Sequence of chain 1.A:
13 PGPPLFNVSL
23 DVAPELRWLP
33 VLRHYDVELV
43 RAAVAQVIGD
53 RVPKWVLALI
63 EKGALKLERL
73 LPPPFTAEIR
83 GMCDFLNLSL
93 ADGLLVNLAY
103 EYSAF

Binding-site contacts:
Ligand atom N2 contacts residue ASN19 of chain 1.A at 2.9 Å (h-bond).
Ligand atom C1 contacts residue GLN35 of chain 1.B at 4.3 Å.
Ligand atom O6 contacts residue LEU37 of chain 1.B at 4.4 Å.
Ligand atom O5 contacts residue ASN19 of chain 1.A at 2.3 Å (h-bond).
Ligand atom C8 contacts residue ASN19 of chain 1.A at 4.2 Å.
Ligand atom C4 contacts residue ASN19 of chain 1.A at 4.2 Å.
Ligand atom C8 contacts residue LEU17 of chain 1.A at 3.8 Å (hydrophobic).
Ligand atom C5 contacts residue GLY40 of chain 1.B at 4.5 Å.
Ligand atom O5 contacts residue LEU37 of chain 1.B at 3.7 Å.
Ligand atom C1 contacts residue LEU37 of chain 1.B at 4.2 Å (hydrophobic).
Ligand atom C3 contacts residue ASN19 of chain 1.A at 3.8 Å.
Ligand atom C6 contacts residue GLY40 of chain 1.B at 3.3 Å.
Ligand atom C1 contacts residue ASN19 of chain 1.A at 1.4 Å.
Ligand atom C5 contacts residue ASN19 of chain 1.A at 3.6 Å.
Ligand atom O6 contacts residue GLY40 of chain 1.B at 3.3 Å (h-bond).
Ligand atom C2 contacts residue ASN19 of chain 1.A at 2.5 Å.
Ligand atom C7 contacts residue ASN19 of chain 1.A at 3.2 Å.
Ligand atom O7 contacts residue ASN19 of chain 1.A at 3.1 Å (h-bond).

A small-molecule ligand and the protein it binds are described below.
Small molecule (SMILES): CC(=O)N[C@@H]1[C@@H](O)[C@H](O)[C@@H](CO)O[C@H]1O

Sequence of chain 1.B:
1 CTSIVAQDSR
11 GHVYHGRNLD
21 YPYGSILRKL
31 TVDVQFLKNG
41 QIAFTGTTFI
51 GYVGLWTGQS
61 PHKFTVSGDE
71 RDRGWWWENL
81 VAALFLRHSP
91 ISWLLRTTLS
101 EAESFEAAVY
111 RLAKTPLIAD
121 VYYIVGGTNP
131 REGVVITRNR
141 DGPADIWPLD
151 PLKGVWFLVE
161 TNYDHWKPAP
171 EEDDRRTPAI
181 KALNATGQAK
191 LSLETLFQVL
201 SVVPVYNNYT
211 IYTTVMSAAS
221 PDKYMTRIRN